This protein binds this small molecule.
Small molecule (SMILES): Cc1cn([C@H]2C[C@H](N=[N+]=[N-])[C@@H](CO)O2)c(=O)[nH]c1=O

Sequence of chain 2.A:
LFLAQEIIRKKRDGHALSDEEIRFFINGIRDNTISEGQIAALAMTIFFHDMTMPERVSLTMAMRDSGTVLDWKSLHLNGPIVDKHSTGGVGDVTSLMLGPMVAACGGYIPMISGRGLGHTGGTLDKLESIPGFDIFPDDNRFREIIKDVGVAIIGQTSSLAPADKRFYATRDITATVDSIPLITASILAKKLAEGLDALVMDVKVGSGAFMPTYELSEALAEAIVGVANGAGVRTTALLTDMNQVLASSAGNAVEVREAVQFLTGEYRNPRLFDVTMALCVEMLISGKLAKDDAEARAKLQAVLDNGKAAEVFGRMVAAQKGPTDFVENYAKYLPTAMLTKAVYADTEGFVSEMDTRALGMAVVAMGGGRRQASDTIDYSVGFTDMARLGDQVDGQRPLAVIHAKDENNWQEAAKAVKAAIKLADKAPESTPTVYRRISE

Binding-site contacts:
Ligand atom C4' contacts residue VAL177 of chain 2.A at 3.5 Å (hydrophobic).
Ligand atom N3' contacts residue ILE183 of chain 2.A at 3.8 Å.
Ligand atom C5 contacts residue TYR168 of chain 2.A at 3.5 Å (hydrophobic).
Ligand atom C5' contacts residue PHE210 of chain 2.A at 3.6 Å (hydrophobic).
Ligand atom N3 contacts residue ARG171 of chain 2.A at 3.9 Å.
Ligand atom C2 contacts residue SER186 of chain 2.A at 3.6 Å.
Ligand atom C2 contacts residue ARG171 of chain 2.A at 3.7 Å.
Ligand atom O4 contacts residue TYR168 of chain 2.A at 3.8 Å.
Ligand atom C4 contacts residue SER186 of chain 2.A at 3.5 Å.
Ligand atom O4 contacts residue ASP164 of chain 2.A at 4.1 Å.
Ligand atom O2 contacts residue ARG171 of chain 2.A at 3.0 Å (salt-bridge).
Ligand atom C5' contacts residue LEU117 of chain 2.A at 3.7 Å (hydrophobic).
Ligand atom O2 contacts residue SER186 of chain 2.A at 3.5 Å.
Ligand atom O4 contacts residue SER186 of chain 2.A at 3.5 Å (h-bond).
Ligand atom O4' contacts residue VAL177 of chain 2.A at 3.3 Å.
Ligand atom N4' contacts residue PHE210 of chain 2.A at 3.6 Å.
Ligand atom N5' contacts residue LEU220 of chain 2.A at 3.5 Å.
Ligand atom C5A contacts residue TYR168 of chain 2.A at 3.8 Å (hydrophobic).
Ligand atom N4' contacts residue MET211 of chain 2.A at 3.9 Å.
Ligand atom N5' contacts residue PHE210 of chain 2.A at 3.8 Å.
Ligand atom C4 contacts residue LYS190 of chain 2.A at 3.7 Å.
Ligand atom N5' contacts residue MET211 of chain 2.A at 3.7 Å.
Ligand atom C1' contacts residue VAL177 of chain 2.A at 3.9 Å (hydrophobic).
Ligand atom O2 contacts residue ILE183 of chain 2.A at 3.8 Å.
Ligand atom O4 contacts residue LYS190 of chain 2.A at 2.9 Å (salt-bridge).
Ligand atom C2 contacts residue TYR168 of chain 2.A at 3.6 Å (hydrophobic).
Ligand atom N3 contacts residue SER186 of chain 2.A at 2.7 Å (h-bond).
Ligand atom C6 contacts residue LEU117 of chain 2.A at 4.0 Å (hydrophobic).
Ligand atom O2 contacts residue TYR168 of chain 2.A at 4.1 Å.
Ligand atom N3 contacts residue LYS190 of chain 2.A at 3.9 Å.
Ligand atom C6 contacts residue TYR168 of chain 2.A at 3.5 Å (hydrophobic).
Ligand atom O4' contacts residue TYR168 of chain 2.A at 4.0 Å.
Ligand atom N3 contacts residue TYR168 of chain 2.A at 3.5 Å.
Ligand atom N5' contacts residue THR87 of chain 2.A at 3.6 Å.
Ligand atom O5' contacts residue VAL177 of chain 2.A at 3.7 Å.
Ligand atom C4 contacts residue TYR168 of chain 2.A at 3.7 Å (hydrophobic).
Ligand atom N3' contacts residue PHE210 of chain 2.A at 3.8 Å.
Ligand atom O5' contacts residue LEU117 of chain 2.A at 4.0 Å.
Ligand atom N1 contacts residue TYR168 of chain 2.A at 3.5 Å.
Ligand atom C3' contacts residue PHE210 of chain 2.A at 3.9 Å (hydrophobic).